Sequence of chain 1.A:
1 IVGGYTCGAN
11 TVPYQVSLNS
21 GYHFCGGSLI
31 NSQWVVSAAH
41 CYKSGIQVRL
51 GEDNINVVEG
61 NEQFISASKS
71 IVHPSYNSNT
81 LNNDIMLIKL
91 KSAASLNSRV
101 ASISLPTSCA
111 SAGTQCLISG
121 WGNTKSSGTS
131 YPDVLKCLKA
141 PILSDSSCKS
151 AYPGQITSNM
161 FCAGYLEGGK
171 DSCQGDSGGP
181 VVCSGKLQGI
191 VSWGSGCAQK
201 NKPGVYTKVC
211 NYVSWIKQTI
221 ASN

Binding-site contacts:
Ligand atom N1 contacts residue SER172 of chain 1.A at 3.7 Å.
Ligand atom C4 contacts residue SO41 of chain 1.C at 3.9 Å.
Ligand atom C5 contacts residue GLN174 of chain 1.A at 3.5 Å.
Ligand atom C3 contacts residue GLY194 of chain 1.A at 4.2 Å.
Ligand atom C5 contacts residue CYS173 of chain 1.A at 3.7 Å (hydrophobic).
Ligand atom N1 contacts residue GLY196 of chain 1.A at 3.0 Å (h-bond).
Ligand atom C4 contacts residue VAL191 of chain 1.A at 4.4 Å (hydrophobic).
Ligand atom N contacts residue ASP171 of chain 1.A at 3.6 Å (salt-bridge).
Ligand atom C5 contacts residue SO41 of chain 1.C at 3.9 Å.
Ligand atom N1 contacts residue GLY194 of chain 1.A at 3.7 Å.
Ligand atom N contacts residue CYS173 of chain 1.A at 4.5 Å.
Ligand atom C4 contacts residue TRP193 of chain 1.A at 4.2 Å (hydrophobic).
Ligand atom N contacts residue GLY204 of chain 1.A at 3.5 Å.
Ligand atom N1 contacts residue CYS173 of chain 1.A at 4.1 Å.
Ligand atom C2 contacts residue SER172 of chain 1.A at 3.5 Å.
Ligand atom C2 contacts residue GLY194 of chain 1.A at 3.8 Å.
Ligand atom C3 contacts residue VAL191 of chain 1.A at 3.9 Å (hydrophobic).
Ligand atom C6 contacts residue GLY196 of chain 1.A at 3.4 Å.
Ligand atom C4 contacts residue CYS173 of chain 1.A at 3.6 Å (hydrophobic).
Ligand atom C2 contacts residue GLY196 of chain 1.A at 4.2 Å.
Ligand atom C6 contacts residue CYS197 of chain 1.A at 3.9 Å (hydrophobic).
Ligand atom N contacts residue TRP193 of chain 1.A at 3.6 Å.
Ligand atom C6 contacts residue GLY194 of chain 1.A at 4.0 Å.
Ligand atom N1 contacts residue CYS197 of chain 1.A at 4.1 Å.
Ligand atom C4 contacts residue GLN174 of chain 1.A at 4.1 Å.
Ligand atom C2 contacts residue CYS173 of chain 1.A at 4.1 Å (hydrophobic).
Ligand atom N contacts residue GLY194 of chain 1.A at 4.1 Å.
Ligand atom C3 contacts residue TRP193 of chain 1.A at 3.9 Å (hydrophobic).
Ligand atom C6 contacts residue GLN174 of chain 1.A at 3.4 Å.
Ligand atom C3 contacts residue SER172 of chain 1.A at 3.6 Å.
Ligand atom C3 contacts residue CYS173 of chain 1.A at 4.0 Å (hydrophobic).
Ligand atom C6 contacts residue CYS173 of chain 1.A at 4.0 Å (hydrophobic).
Ligand atom N contacts residue SER172 of chain 1.A at 3.1 Å (h-bond).
Ligand atom C4 contacts residue SER177 of chain 1.A at 3.9 Å.
Ligand atom N1 contacts residue TRP193 of chain 1.A at 4.1 Å.
Ligand atom C5 contacts residue GLY194 of chain 1.A at 4.4 Å.
Ligand atom C6 contacts residue SER172 of chain 1.A at 4.5 Å.
Ligand atom C2 contacts residue TRP193 of chain 1.A at 3.7 Å (hydrophobic).

A small-molecule ligand and the protein it binds are described below.
Small molecule (SMILES): Nc1cccc[nH+]1